The protein below binds the small molecule below.
Small molecule (SMILES): OC[C@H]1O[C@H](O[C@H]2[C@H](O)[C@@H](O)[C@@H](O)O[C@@H]2CO)[C@H](O)[C@@H](O)[C@@H]1O

Sequence of chain 1.A:
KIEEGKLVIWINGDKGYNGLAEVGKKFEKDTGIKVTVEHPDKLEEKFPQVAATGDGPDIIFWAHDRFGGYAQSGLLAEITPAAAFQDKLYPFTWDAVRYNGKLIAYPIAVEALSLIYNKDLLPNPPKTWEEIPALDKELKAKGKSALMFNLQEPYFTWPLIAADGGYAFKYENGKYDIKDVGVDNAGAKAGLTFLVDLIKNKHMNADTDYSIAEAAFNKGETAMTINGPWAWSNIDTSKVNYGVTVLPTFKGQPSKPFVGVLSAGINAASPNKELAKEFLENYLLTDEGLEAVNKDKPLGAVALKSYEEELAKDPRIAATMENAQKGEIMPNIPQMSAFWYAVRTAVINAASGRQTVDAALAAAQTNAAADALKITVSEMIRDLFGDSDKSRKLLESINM

Binding-site contacts:
Ligand atom C4 contacts residue TYR155 of chain 1.A at 3.9 Å (hydrophobic).
Ligand atom O1 contacts residue ASP14 of chain 1.A at 2.9 Å (salt-bridge).
Ligand atom O3 contacts residue ASP65 of chain 1.A at 2.6 Å (salt-bridge).
Ligand atom C3 contacts residue ASP65 of chain 1.A at 3.6 Å.
Ligand atom O2 contacts residue ALA63 of chain 1.A at 3.4 Å.
Ligand atom O2 contacts residue MET330 of chain 1.A at 3.9 Å.
Ligand atom O1 contacts residue ASN12 of chain 1.A at 3.7 Å.
Ligand atom O2 contacts residue ASP65 of chain 1.A at 2.5 Å (salt-bridge).
Ligand atom C6 contacts residue TRP340 of chain 1.A at 3.9 Å (hydrophobic).
Ligand atom O5 contacts residue TYR155 of chain 1.A at 3.0 Å.
Ligand atom C2 contacts residue LYS15 of chain 1.A at 4.0 Å.
Ligand atom C4 contacts residue TRP340 of chain 1.A at 3.7 Å (hydrophobic).
Ligand atom C1 contacts residue TYR155 of chain 1.A at 3.5 Å (hydrophobic).
Ligand atom O1 contacts residue LYS15 of chain 1.A at 3.3 Å (salt-bridge).
Ligand atom O3 contacts residue GLU111 of chain 1.A at 3.8 Å.
Ligand atom O4 contacts residue ARG66 of chain 1.A at 2.7 Å (salt-bridge).
Ligand atom C4 contacts residue ARG66 of chain 1.A at 3.7 Å.
Ligand atom C2 contacts residue ASP65 of chain 1.A at 3.5 Å.
Ligand atom C6 contacts residue GLU153 of chain 1.A at 3.0 Å.
Ligand atom O2 contacts residue TRP62 of chain 1.A at 3.4 Å (h-bond).
Ligand atom O6 contacts residue GLU153 of chain 1.A at 2.5 Å (salt-bridge).
Ligand atom C5 contacts residue GLU153 of chain 1.A at 3.7 Å.
Ligand atom C1 contacts residue LYS15 of chain 1.A at 3.9 Å.
Ligand atom O6 contacts residue PRO154 of chain 1.A at 3.4 Å.
Ligand atom C6 contacts residue ARG344 of chain 1.A at 3.4 Å.
Ligand atom O6 contacts residue TYR155 of chain 1.A at 2.9 Å (h-bond).
Ligand atom C2 contacts residue TRP230 of chain 1.A at 4.0 Å (hydrophobic).
Ligand atom C3 contacts residue TRP62 of chain 1.A at 3.6 Å (hydrophobic).
Ligand atom O3 contacts residue ARG66 of chain 1.A at 3.0 Å (salt-bridge).
Ligand atom O6 contacts residue PHE156 of chain 1.A at 3.5 Å.
Ligand atom C6 contacts residue PRO154 of chain 1.A at 3.9 Å (hydrophobic).
Ligand atom C1 contacts residue ASP14 of chain 1.A at 3.5 Å.
Ligand atom O2 contacts residue GLU111 of chain 1.A at 2.7 Å (salt-bridge).
Ligand atom O2 contacts residue LYS15 of chain 1.A at 2.9 Å (salt-bridge).
Ligand atom C2 contacts residue GLU111 of chain 1.A at 3.3 Å.
Ligand atom O3 contacts residue TRP62 of chain 1.A at 3.5 Å (h-bond).
Ligand atom O3 contacts residue TRP340 of chain 1.A at 3.8 Å.
Ligand atom O6 contacts residue ARG344 of chain 1.A at 3.9 Å.
Ligand atom C1 contacts residue TRP230 of chain 1.A at 3.7 Å (hydrophobic).
Ligand atom O3 contacts residue ALA63 of chain 1.A at 3.1 Å.